Binding-site contacts:
Ligand atom C17 contacts residue VAL200 of chain 1.A at 3.7 Å (hydrophobic).
Ligand atom C5 contacts residue GLN390 of chain 1.A at 3.6 Å.
Ligand atom N4 contacts residue ARG214 of chain 1.A at 2.7 Å (salt-bridge).
Ligand atom C7 contacts residue ASP386 of chain 1.A at 3.7 Å.
Ligand atom C8 contacts residue TYR208 of chain 1.A at 3.6 Å (hydrophobic).
Ligand atom C14 contacts residue GLU431 of chain 1.A at 3.6 Å.
Ligand atom C20 contacts residue GLU431 of chain 1.A at 3.6 Å.
Ligand atom N4 contacts residue ASP386 of chain 1.A at 3.7 Å.
Ligand atom C10 contacts residue TYR208 of chain 1.A at 3.7 Å (hydrophobic).
Ligand atom C5 contacts residue TYR208 of chain 1.A at 3.1 Å (hydrophobic).
Ligand atom C24 contacts residue TYR208 of chain 1.A at 3.7 Å (hydrophobic).
Ligand atom N5 contacts residue TYR208 of chain 1.A at 3.3 Å.
Ligand atom C18 contacts residue VAL200 of chain 1.A at 3.5 Å (hydrophobic).
Ligand atom N4 contacts residue TYR208 of chain 1.A at 3.6 Å.
Ligand atom N4 contacts residue GLU431 of chain 1.A at 3.5 Å (salt-bridge).
Ligand atom C26 contacts residue HIS383 of chain 1.A at 3.6 Å.
Ligand atom C17 contacts residue GLU431 of chain 1.A at 3.7 Å.
Ligand atom C8 contacts residue ASP198 of chain 1.A at 3.4 Å.
Ligand atom C16 contacts residue GLU431 of chain 1.A at 3.2 Å.
Ligand atom N5 contacts residue ASP386 of chain 1.A at 3.3 Å (salt-bridge).
Ligand atom C3 contacts residue LEU35 of chain 1.A at 3.5 Å (hydrophobic).
Ligand atom C17 contacts residue ASP198 of chain 1.A at 3.4 Å.
Ligand atom C19 contacts residue GLU431 of chain 1.A at 3.6 Å.
Ligand atom N1 contacts residue ASN33 of chain 1.A at 3.1 Å (h-bond).
Ligand atom C15 contacts residue GLU431 of chain 1.A at 3.4 Å.
Ligand atom C6 contacts residue GLN390 of chain 1.A at 3.6 Å.
Ligand atom C23 contacts residue TYR208 of chain 1.A at 3.4 Å (hydrophobic).
Ligand atom N1 contacts residue LEU35 of chain 1.A at 3.6 Å.
Ligand atom C13 contacts residue LYS209 of chain 1.A at 3.5 Å.
Ligand atom C3 contacts residue ASN33 of chain 1.A at 3.3 Å.
Ligand atom C25 contacts residue PHE205 of chain 1.A at 3.4 Å (hydrophobic).
Ligand atom C27 contacts residue HIS383 of chain 1.A at 3.5 Å.
Ligand atom N5 contacts residue ARG214 of chain 1.A at 3.1 Å (salt-bridge).
Ligand atom C21 contacts residue ASN434 of chain 1.A at 3.7 Å.
Ligand atom C9 contacts residue ASN33 of chain 1.A at 3.5 Å.
Ligand atom O1 contacts residue LYS209 of chain 1.A at 2.8 Å (salt-bridge).
Ligand atom C25 contacts residue TRP95 of chain 1.A at 3.7 Å (hydrophobic).
Ligand atom C27 contacts residue ASN434 of chain 1.A at 3.7 Å.
Ligand atom C24 contacts residue TRP95 of chain 1.A at 3.7 Å (hydrophobic).
Ligand atom C9 contacts residue ASP198 of chain 1.A at 3.7 Å.

A small-molecule ligand and the protein it binds are described below.
Small molecule (SMILES): CC(C)(O)c1ccc(N2CCN(c3nnc(Cc4ccccc4)c4ccccc34)CC2)nc1

Sequence of chain 1.A:
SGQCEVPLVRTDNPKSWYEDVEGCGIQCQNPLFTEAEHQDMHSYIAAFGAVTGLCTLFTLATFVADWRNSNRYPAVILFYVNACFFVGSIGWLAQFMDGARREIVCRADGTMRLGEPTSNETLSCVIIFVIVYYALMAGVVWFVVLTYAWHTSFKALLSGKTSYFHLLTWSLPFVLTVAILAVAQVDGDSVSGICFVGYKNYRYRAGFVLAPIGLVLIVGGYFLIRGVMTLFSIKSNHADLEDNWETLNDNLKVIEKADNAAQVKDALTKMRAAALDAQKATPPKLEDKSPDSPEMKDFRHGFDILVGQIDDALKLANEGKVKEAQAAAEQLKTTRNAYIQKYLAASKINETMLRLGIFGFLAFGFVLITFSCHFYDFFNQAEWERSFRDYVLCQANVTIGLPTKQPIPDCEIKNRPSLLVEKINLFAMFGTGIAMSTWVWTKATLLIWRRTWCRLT